This protein binds this small molecule.
Small molecule (SMILES): O=C1C[C@H](c2c[nH]c3ccc(F)cc23)C(=O)N1

Sequence of chain 1.A:
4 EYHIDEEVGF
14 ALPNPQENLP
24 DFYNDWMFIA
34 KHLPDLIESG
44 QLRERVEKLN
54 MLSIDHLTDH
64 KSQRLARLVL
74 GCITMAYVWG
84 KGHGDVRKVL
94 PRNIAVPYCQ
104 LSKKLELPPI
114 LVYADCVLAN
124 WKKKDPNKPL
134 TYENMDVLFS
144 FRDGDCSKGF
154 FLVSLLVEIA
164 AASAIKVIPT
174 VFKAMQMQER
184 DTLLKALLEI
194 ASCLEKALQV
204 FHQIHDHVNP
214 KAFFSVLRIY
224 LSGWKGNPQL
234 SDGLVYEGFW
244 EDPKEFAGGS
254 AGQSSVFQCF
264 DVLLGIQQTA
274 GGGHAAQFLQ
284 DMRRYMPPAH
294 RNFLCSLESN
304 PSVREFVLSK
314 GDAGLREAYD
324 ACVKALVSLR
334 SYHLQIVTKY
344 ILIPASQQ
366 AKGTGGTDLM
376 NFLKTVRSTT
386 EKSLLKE

Binding-site contacts:
Ligand atom N1 contacts residue HEM1 of chain 1.C at 2.9 Å (h-bond).
Ligand atom C2 contacts residue THR369 of chain 1.A at 3.7 Å.
Ligand atom C7 contacts residue TYR116 of chain 1.A at 3.4 Å (hydrophobic).
Ligand atom C2 contacts residue PHE153 of chain 1.A at 3.6 Å (hydrophobic).
Ligand atom C5 contacts residue ALA254 of chain 1.A at 3.7 Å (hydrophobic).
Ligand atom O2 contacts residue ALA254 of chain 1.A at 2.8 Å (h-bond).
Ligand atom C10 contacts residue THR369 of chain 1.A at 3.5 Å.
Ligand atom C3 contacts residue HEM1 of chain 1.C at 3.5 Å.
Ligand atom O2 contacts residue HEM1 of chain 1.C at 3.1 Å.
Ligand atom F1 contacts residue LEU224 of chain 1.A at 3.5 Å.
Ligand atom C5 contacts residue HEM1 of chain 1.C at 3.5 Å.
Ligand atom C7 contacts residue VAL120 of chain 1.A at 3.6 Å (hydrophobic).
Ligand atom N1 contacts residue THR369 of chain 1.A at 3.0 Å (h-bond).
Ligand atom O1 contacts residue PHE216 of chain 1.A at 3.7 Å.
Ligand atom C5 contacts residue SER157 of chain 1.A at 3.7 Å.
Ligand atom C6 contacts residue PHE153 of chain 1.A at 3.4 Å (hydrophobic).
Ligand atom O1 contacts residue GLY368 of chain 1.A at 3.4 Å.
Ligand atom C11 contacts residue LEU224 of chain 1.A at 3.8 Å (hydrophobic).
Ligand atom C11 contacts residue GLY252 of chain 1.A at 3.7 Å.
Ligand atom C9 contacts residue PHE153 of chain 1.A at 3.4 Å (hydrophobic).
Ligand atom C2 contacts residue HEM1 of chain 1.C at 3.5 Å.
Ligand atom O1 contacts residue THR369 of chain 1.A at 2.9 Å (h-bond).
Ligand atom C11 contacts residue SER253 of chain 1.A at 3.6 Å.
Ligand atom C2 contacts residue PHE216 of chain 1.A at 3.7 Å (hydrophobic).
Ligand atom C12 contacts residue PHE153 of chain 1.A at 3.3 Å (hydrophobic).
Ligand atom C4 contacts residue ALA254 of chain 1.A at 3.7 Å (hydrophobic).
Ligand atom N2 contacts residue PHE153 of chain 1.A at 3.6 Å.
Ligand atom F1 contacts residue SER253 of chain 1.A at 3.5 Å.
Ligand atom F1 contacts residue GLY252 of chain 1.A at 3.1 Å.
Ligand atom C4 contacts residue HEM1 of chain 1.C at 3.2 Å.
Ligand atom C3 contacts residue THR369 of chain 1.A at 3.0 Å.
Ligand atom C1 contacts residue HEM1 of chain 1.C at 3.4 Å.
Ligand atom C7 contacts residue PHE153 of chain 1.A at 3.7 Å (hydrophobic).
Ligand atom O2 contacts residue SER253 of chain 1.A at 3.2 Å.
Ligand atom C5 contacts residue PHE153 of chain 1.A at 3.4 Å (hydrophobic).
Ligand atom O1 contacts residue HEM1 of chain 1.C at 3.7 Å.
Ligand atom C10 contacts residue SER253 of chain 1.A at 3.5 Å.
Ligand atom N2 contacts residue SER157 of chain 1.A at 2.9 Å (h-bond).
Ligand atom C4 contacts residue THR369 of chain 1.A at 3.7 Å.
Ligand atom C8 contacts residue CYS119 of chain 1.A at 3.8 Å (hydrophobic).